Sequence of chain 6.B:
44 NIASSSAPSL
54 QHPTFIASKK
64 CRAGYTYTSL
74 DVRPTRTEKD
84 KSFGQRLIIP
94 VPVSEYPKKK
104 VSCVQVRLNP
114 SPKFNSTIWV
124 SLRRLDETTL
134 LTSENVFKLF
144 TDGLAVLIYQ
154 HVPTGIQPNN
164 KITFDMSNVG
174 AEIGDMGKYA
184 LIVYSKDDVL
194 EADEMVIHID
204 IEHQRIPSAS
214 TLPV

A small-molecule ligand and the protein it binds are described below.
Small molecule (SMILES): Nc1ncnc2c1ncn2[C@@H]1O[C@H](CO[P](=O)(O)O[C@H]2[C@@H](O)[C@H](n3cnc4c(N)ncnc43)O[C@@H]2CO[P](=O)(O)O[C@H]2[C@@H](O)[C@H](n3cnc4c(N)ncnc43)O[C@@H]2CO)[C@@H](O)[C@H]1O

Sequence of chain 10.C:
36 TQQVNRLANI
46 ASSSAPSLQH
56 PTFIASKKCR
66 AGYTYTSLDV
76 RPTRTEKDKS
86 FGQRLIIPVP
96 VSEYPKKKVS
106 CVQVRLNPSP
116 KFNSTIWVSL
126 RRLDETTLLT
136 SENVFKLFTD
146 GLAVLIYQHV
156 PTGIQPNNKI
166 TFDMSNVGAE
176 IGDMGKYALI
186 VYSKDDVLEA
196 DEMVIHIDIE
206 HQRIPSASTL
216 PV

Binding-site contacts:
Ligand atom OP1 contacts residue SER211 of chain 6.B at 4.3 Å.
Ligand atom OP2 contacts residue ARG208 of chain 10.C at 4.4 Å.
Ligand atom O5' contacts residue ARG208 of chain 10.C at 4.0 Å.
Ligand atom OP1 contacts residue ARG208 of chain 6.B at 4.1 Å.
Ligand atom C1' contacts residue GLY67 of chain 6.B at 4.4 Å.
Ligand atom O2' contacts residue ARG65 of chain 6.B at 4.3 Å.
Ligand atom P contacts residue ARG208 of chain 10.C at 4.5 Å.
Ligand atom O2' contacts residue ALA66 of chain 6.B at 3.6 Å.
Ligand atom O2' contacts residue ARG208 of chain 6.B at 4.1 Å.
Ligand atom OP1 contacts residue ARG208 of chain 10.C at 4.1 Å.
Ligand atom N3 contacts residue ARG65 of chain 6.B at 4.1 Å.
Ligand atom O2' contacts residue GLY67 of chain 6.B at 3.3 Å (h-bond).